This protein binds this small molecule.
Small molecule (SMILES): CC(=O)N[C@@H]1[C@@H](O)[C@H](O)[C@@H](CO)O[C@H]1O

Binding-site contacts:
Ligand atom C7 contacts residue ASN374 of chain 1.A at 3.8 Å.
Ligand atom C2 contacts residue ASN374 of chain 1.A at 2.5 Å.
Ligand atom C7 contacts residue GLY370 of chain 1.A at 4.2 Å.
Ligand atom C1 contacts residue ASN374 of chain 1.A at 1.4 Å.
Ligand atom C4 contacts residue ASN374 of chain 1.A at 4.1 Å.
Ligand atom C3 contacts residue ASN374 of chain 1.A at 3.8 Å.
Ligand atom N2 contacts residue ASN374 of chain 1.A at 3.1 Å (h-bond).
Ligand atom C8 contacts residue GLY370 of chain 1.A at 3.5 Å.
Ligand atom O5 contacts residue ASN374 of chain 1.A at 2.3 Å (h-bond).
Ligand atom C5 contacts residue ASN374 of chain 1.A at 3.6 Å.
Ligand atom N2 contacts residue GLY370 of chain 1.A at 3.9 Å.
Ligand atom C8 contacts residue LEU399 of chain 1.A at 4.3 Å (hydrophobic).
Ligand atom O7 contacts residue ASN374 of chain 1.A at 4.1 Å.

Sequence of chain 1.A:
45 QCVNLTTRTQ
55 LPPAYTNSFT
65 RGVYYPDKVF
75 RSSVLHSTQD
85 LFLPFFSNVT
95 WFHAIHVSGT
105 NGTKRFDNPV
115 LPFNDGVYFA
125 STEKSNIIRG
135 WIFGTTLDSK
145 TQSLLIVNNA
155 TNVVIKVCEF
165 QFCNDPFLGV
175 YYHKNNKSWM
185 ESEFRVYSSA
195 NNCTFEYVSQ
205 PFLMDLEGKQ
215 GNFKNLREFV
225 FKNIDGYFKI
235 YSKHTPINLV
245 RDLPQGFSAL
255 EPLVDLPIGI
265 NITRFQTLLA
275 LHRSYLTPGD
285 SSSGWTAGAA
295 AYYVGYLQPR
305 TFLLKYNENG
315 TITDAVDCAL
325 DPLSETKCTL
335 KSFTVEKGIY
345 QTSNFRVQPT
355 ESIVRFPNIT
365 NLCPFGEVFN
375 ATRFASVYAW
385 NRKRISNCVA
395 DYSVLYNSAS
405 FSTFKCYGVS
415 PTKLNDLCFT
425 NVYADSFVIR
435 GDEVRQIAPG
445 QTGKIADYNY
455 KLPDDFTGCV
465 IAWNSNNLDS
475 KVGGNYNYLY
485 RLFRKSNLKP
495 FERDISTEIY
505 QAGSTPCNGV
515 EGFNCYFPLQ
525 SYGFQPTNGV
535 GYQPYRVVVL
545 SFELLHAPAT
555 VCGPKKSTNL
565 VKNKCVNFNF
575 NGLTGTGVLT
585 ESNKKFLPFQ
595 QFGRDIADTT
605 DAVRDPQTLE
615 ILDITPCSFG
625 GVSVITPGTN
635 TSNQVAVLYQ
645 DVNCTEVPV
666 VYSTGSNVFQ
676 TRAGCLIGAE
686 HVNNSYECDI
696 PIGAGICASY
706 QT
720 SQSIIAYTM